Sequence of chain 1.B:
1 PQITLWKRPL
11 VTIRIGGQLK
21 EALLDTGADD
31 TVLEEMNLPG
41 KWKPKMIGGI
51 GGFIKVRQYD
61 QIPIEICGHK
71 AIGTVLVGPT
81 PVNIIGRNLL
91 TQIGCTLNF

Binding-site contacts:
Ligand atom O1 contacts residue GLY27 of chain 1.A at 3.6 Å.
Ligand atom C6 contacts residue VAL82 of chain 1.A at 3.7 Å (hydrophobic).
Ligand atom C34 contacts residue ASP29 of chain 1.B at 3.7 Å.
Ligand atom C12 contacts residue GLY27 of chain 1.A at 3.5 Å.
Ligand atom N3 contacts residue GLY27 of chain 1.A at 3.0 Å (h-bond).
Ligand atom C30 contacts residue ALA28 of chain 1.B at 3.6 Å (hydrophobic).
Ligand atom C2 contacts residue GLY48 of chain 1.A at 3.2 Å.
Ligand atom C3 contacts residue ASP29 of chain 1.A at 3.7 Å.
Ligand atom C29 contacts residue ASP25 of chain 1.A at 3.2 Å.
Ligand atom O1 contacts residue ASP29 of chain 1.A at 2.7 Å (salt-bridge).
Ligand atom C37 contacts residue GLY48 of chain 1.A at 3.3 Å.
Ligand atom C35 contacts residue GLY27 of chain 1.B at 3.6 Å.
Ligand atom C36 contacts residue VAL32 of chain 1.B at 3.7 Å (hydrophobic).
Ligand atom C27 contacts residue GLY48 of chain 1.B at 3.7 Å.
Ligand atom C24 contacts residue ASP25 of chain 1.B at 3.6 Å.
Ligand atom C31 contacts residue ASP30 of chain 1.B at 3.5 Å.
Ligand atom N2 contacts residue ARG8 of chain 1.B at 3.5 Å (salt-bridge).
Ligand atom C33 contacts residue ASP29 of chain 1.B at 3.6 Å.
Ligand atom O1 contacts residue ALA28 of chain 1.A at 3.5 Å.
Ligand atom C5 contacts residue GLY27 of chain 1.B at 3.7 Å.
Ligand atom O4 contacts residue ASP25 of chain 1.B at 2.8 Å (salt-bridge).
Ligand atom C9 contacts residue ILE50 of chain 1.B at 3.7 Å (hydrophobic).
Ligand atom C16 contacts residue GLY49 of chain 1.A at 3.6 Å.
Ligand atom C28 contacts residue ALA28 of chain 1.B at 3.6 Å (hydrophobic).
Ligand atom C35 contacts residue GLY48 of chain 1.B at 3.5 Å.
Ligand atom C36 contacts residue ALA28 of chain 1.B at 3.6 Å (hydrophobic).
Ligand atom C14 contacts residue ILE50 of chain 1.B at 3.5 Å (hydrophobic).
Ligand atom N2 contacts residue ASP29 of chain 1.A at 3.0 Å (salt-bridge).
Ligand atom C30 contacts residue ASP30 of chain 1.B at 3.7 Å.
Ligand atom C22 contacts residue GLY27 of chain 1.A at 3.7 Å.
Ligand atom C36 contacts residue ASP30 of chain 1.B at 3.4 Å.
Ligand atom O3 contacts residue ALA28 of chain 1.B at 3.4 Å.
Ligand atom C23 contacts residue GLY27 of chain 1.A at 3.4 Å.
Ligand atom O4 contacts residue ASP25 of chain 1.A at 2.7 Å (salt-bridge).
Ligand atom O5 contacts residue GLY49 of chain 1.B at 3.5 Å.
Ligand atom C8 contacts residue GLY49 of chain 1.B at 3.4 Å.
Ligand atom C32 contacts residue ASP30 of chain 1.B at 3.6 Å.
Ligand atom C23 contacts residue ASP25 of chain 1.B at 3.1 Å.
Ligand atom C24 contacts residue ASP25 of chain 1.A at 3.2 Å.
Ligand atom C8 contacts residue ILE50 of chain 1.B at 3.6 Å (hydrophobic).

This small molecule binds to this protein.
Small molecule (SMILES): Cc1cccc(C)c1OCC(=O)N[C@@H](Cc1ccccc1)[C@@H](O)C[C@H](Cc1ccccc1)NC(=O)[C@H](C(C)C)N1CCCNC1=O

Sequence of chain 1.A:
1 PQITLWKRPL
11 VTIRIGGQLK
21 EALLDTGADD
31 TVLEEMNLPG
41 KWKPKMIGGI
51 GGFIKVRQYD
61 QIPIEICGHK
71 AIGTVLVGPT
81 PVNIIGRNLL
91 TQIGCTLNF